Binding-site contacts:
Ligand atom CAE contacts residue MET192 of chain 1.E at 3.3 Å (hydrophobic).
Ligand atom CAI contacts residue Y011 of chain 1.W at 3.6 Å.
Ligand atom CAR contacts residue ILE199 of chain 1.E at 3.9 Å (hydrophobic).
Ligand atom CAY contacts residue ARG200 of chain 1.E at 3.7 Å.
Ligand atom CAZ contacts residue Y011 of chain 1.W at 3.8 Å.
Ligand atom CAS contacts residue ILE199 of chain 1.E at 3.8 Å (hydrophobic).
Ligand atom CAR contacts residue ARG203 of chain 1.E at 3.4 Å.
Ligand atom CAP contacts residue LEU107 of chain 1.E at 3.3 Å (hydrophobic).
Ligand atom CBE contacts residue LEU107 of chain 1.E at 3.9 Å (hydrophobic).
Ligand atom CAT contacts residue ILE199 of chain 1.E at 3.7 Å (hydrophobic).
Ligand atom CAR contacts residue GLN104 of chain 1.E at 3.6 Å.
Ligand atom OAH contacts residue ASN72 of chain 1.D at 4.0 Å.
Ligand atom CAD contacts residue ARG200 of chain 1.E at 3.8 Å.
Ligand atom CAQ contacts residue ILE108 of chain 1.E at 3.9 Å (hydrophobic).
Ligand atom CBD contacts residue GLN104 of chain 1.E at 3.9 Å.
Ligand atom CBB contacts residue MET192 of chain 1.E at 3.7 Å (hydrophobic).
Ligand atom OAH contacts residue ARG200 of chain 1.E at 4.0 Å.
Ligand atom CAC contacts residue MET192 of chain 1.E at 3.8 Å (hydrophobic).
Ligand atom CAY contacts residue MET19 of chain 1.E at 3.9 Å (hydrophobic).
Ligand atom OAF contacts residue MET19 of chain 1.E at 3.2 Å (h-bond).
Ligand atom CAD contacts residue ALA196 of chain 1.E at 3.7 Å (hydrophobic).
Ligand atom CAO contacts residue MET192 of chain 1.E at 3.6 Å (hydrophobic).
Ligand atom CAK contacts residue ILE108 of chain 1.E at 3.6 Å (hydrophobic).
Ligand atom CAR contacts residue ARG200 of chain 1.E at 4.0 Å.
Ligand atom CBG contacts residue GLN104 of chain 1.E at 3.8 Å.
Ligand atom CAE contacts residue ALA196 of chain 1.E at 3.7 Å (hydrophobic).
Ligand atom CAN contacts residue LEU107 of chain 1.E at 3.7 Å (hydrophobic).
Ligand atom CAI contacts residue GLN104 of chain 1.E at 4.0 Å.
Ligand atom CAV contacts residue MET19 of chain 1.E at 3.9 Å (hydrophobic).
Ligand atom CAX contacts residue MET19 of chain 1.E at 3.5 Å (hydrophobic).
Ligand atom CAJ contacts residue LEU107 of chain 1.E at 3.8 Å (hydrophobic).
Ligand atom CBA contacts residue PHE188 of chain 1.E at 3.9 Å (hydrophobic).
Ligand atom OAH contacts residue MET19 of chain 1.E at 3.3 Å (h-bond).
Ligand atom CAM contacts residue ARG200 of chain 1.E at 3.5 Å.
Ligand atom CAT contacts residue GLN104 of chain 1.E at 3.2 Å.
Ligand atom OAW contacts residue ARG200 of chain 1.E at 3.4 Å (salt-bridge).
Ligand atom OAW contacts residue ARG203 of chain 1.E at 4.0 Å.
Ligand atom CAP contacts residue ALA111 of chain 1.E at 3.9 Å (hydrophobic).
Ligand atom OAG contacts residue MET19 of chain 1.E at 3.6 Å.
Ligand atom CAK contacts residue GLN104 of chain 1.E at 3.4 Å.

Sequence of chain 1.E:
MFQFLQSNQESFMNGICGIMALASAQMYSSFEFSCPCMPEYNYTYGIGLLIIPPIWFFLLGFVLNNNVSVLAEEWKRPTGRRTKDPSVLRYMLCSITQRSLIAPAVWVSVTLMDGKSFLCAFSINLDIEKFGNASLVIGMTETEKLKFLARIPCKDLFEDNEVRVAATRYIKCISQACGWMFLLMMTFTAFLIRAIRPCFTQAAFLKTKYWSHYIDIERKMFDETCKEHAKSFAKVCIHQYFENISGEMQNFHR

The small molecule below binds the protein below.
Small molecule (SMILES): CC(C)CCC[C@@H](C)[C@H]1CC[C@H]2[C@@H]3CC=C4C[C@@H](OC(=O)CCC(=O)O)CC[C@]4(C)[C@H]3CC[C@]12C

Sequence of chain 1.D:
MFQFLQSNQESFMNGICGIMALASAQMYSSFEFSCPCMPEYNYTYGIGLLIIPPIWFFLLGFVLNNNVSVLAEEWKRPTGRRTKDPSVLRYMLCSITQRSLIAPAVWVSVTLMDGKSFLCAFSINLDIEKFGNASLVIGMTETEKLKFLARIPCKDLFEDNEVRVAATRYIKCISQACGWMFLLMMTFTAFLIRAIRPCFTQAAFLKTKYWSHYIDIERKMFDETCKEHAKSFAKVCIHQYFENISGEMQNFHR